Sequence of chain 3.D:
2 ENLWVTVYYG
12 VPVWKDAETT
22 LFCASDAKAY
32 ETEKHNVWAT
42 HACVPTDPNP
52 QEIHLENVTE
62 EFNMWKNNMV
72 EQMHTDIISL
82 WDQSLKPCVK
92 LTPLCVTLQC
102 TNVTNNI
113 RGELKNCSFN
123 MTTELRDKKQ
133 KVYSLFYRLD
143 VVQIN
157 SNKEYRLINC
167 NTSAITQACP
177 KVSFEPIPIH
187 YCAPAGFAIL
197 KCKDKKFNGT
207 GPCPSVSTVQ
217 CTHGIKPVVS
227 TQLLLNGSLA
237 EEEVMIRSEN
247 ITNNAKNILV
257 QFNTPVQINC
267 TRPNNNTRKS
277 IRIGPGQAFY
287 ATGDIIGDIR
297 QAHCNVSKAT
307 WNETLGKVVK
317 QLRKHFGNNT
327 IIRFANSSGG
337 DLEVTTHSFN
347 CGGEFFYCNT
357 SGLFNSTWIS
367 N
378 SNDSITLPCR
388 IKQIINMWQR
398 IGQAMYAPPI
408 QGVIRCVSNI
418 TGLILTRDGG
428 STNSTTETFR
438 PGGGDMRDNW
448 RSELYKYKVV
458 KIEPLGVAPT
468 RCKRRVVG

The small molecule below binds the protein below.
Small molecule (SMILES): CC(=O)N[C@H]1[C@H](O[C@H]2[C@H](O)[C@@H](NC(C)=O)CO[C@@H]2CO)O[C@H](CO)[C@@H](O[C@@H]2O[C@H](CO[C@H]3O[C@H](CO[C@H]4O[C@H](CO)[C@@H](O)[C@H](O)[C@@H]4O)[C@@H](O)[C@H](O)[C@@H]3O)[C@@H](O)[C@H](O)[C@@H]2O)[C@@H]1O

Binding-site contacts:
Ligand atom O5 contacts residue ASN122 of chain 3.D at 2.3 Å (h-bond).
Ligand atom C6 contacts residue LYS133 of chain 3.D at 3.4 Å.
Ligand atom C7 contacts residue ASN122 of chain 3.D at 4.3 Å.
Ligand atom C1 contacts residue ASN122 of chain 3.D at 1.5 Å.
Ligand atom O5 contacts residue LYS133 of chain 3.D at 3.5 Å (salt-bridge).
Ligand atom C8 contacts residue GLN100 of chain 3.D at 3.4 Å.
Ligand atom O7 contacts residue LYS133 of chain 3.D at 4.2 Å.
Ligand atom C2 contacts residue ASN122 of chain 3.D at 2.7 Å.
Ligand atom C4 contacts residue ASN122 of chain 3.D at 4.3 Å.
Ligand atom N2 contacts residue ASN122 of chain 3.D at 3.2 Å (h-bond).
Ligand atom C5 contacts residue LYS133 of chain 3.D at 3.7 Å.
Ligand atom C2 contacts residue LYS133 of chain 3.D at 4.2 Å.
Ligand atom C3 contacts residue ASN122 of chain 3.D at 3.9 Å.
Ligand atom C1 contacts residue LYS133 of chain 3.D at 3.4 Å.
Ligand atom C4 contacts residue LYS133 of chain 3.D at 4.5 Å.
Ligand atom C3 contacts residue LYS133 of chain 3.D at 4.2 Å.
Ligand atom O6 contacts residue LYS133 of chain 3.D at 2.5 Å (salt-bridge).
Ligand atom C5 contacts residue ASN122 of chain 3.D at 3.5 Å.